Binding-site contacts:
Ligand atom O7 contacts residue ASN521 of chain 1.A at 3.9 Å.
Ligand atom C1 contacts residue ASN521 of chain 1.A at 1.4 Å.
Ligand atom C2 contacts residue ASN521 of chain 1.A at 2.4 Å.
Ligand atom C4 contacts residue ASN521 of chain 1.A at 4.2 Å.
Ligand atom C3 contacts residue ASN521 of chain 1.A at 3.8 Å.
Ligand atom C7 contacts residue ASN521 of chain 1.A at 3.6 Å.
Ligand atom C5 contacts residue ASN521 of chain 1.A at 3.7 Å.
Ligand atom C8 contacts residue MET522 of chain 1.A at 3.8 Å (hydrophobic).
Ligand atom O5 contacts residue ASN521 of chain 1.A at 2.4 Å (h-bond).
Ligand atom N2 contacts residue ASN521 of chain 1.A at 2.9 Å (h-bond).
Ligand atom C8 contacts residue ASN521 of chain 1.A at 4.5 Å.

Sequence of chain 1.A:
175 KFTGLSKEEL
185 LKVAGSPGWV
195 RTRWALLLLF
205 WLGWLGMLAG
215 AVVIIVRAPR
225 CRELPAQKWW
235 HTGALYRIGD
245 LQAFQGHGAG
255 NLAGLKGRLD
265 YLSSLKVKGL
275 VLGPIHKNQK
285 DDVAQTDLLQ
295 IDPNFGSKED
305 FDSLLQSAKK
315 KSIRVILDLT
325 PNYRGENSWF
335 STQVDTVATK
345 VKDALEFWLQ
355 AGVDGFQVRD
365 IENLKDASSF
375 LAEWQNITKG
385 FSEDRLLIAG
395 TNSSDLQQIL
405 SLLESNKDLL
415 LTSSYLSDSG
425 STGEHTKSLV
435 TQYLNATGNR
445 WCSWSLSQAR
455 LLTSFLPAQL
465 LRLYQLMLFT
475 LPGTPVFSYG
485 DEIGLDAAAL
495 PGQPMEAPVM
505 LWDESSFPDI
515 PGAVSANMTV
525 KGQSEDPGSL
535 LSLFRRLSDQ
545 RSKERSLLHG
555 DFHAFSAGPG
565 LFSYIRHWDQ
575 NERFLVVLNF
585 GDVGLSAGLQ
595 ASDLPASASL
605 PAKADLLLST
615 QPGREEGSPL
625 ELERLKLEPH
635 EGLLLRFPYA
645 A

This small molecule binds to this protein.
Small molecule (SMILES): CC(=O)N[C@H]1[C@H](O[C@H]2[C@H](O)[C@@H](NC(C)=O)CO[C@@H]2CO)O[C@H](CO)[C@@H](O)[C@@H]1O